Sequence of chain 1.D:
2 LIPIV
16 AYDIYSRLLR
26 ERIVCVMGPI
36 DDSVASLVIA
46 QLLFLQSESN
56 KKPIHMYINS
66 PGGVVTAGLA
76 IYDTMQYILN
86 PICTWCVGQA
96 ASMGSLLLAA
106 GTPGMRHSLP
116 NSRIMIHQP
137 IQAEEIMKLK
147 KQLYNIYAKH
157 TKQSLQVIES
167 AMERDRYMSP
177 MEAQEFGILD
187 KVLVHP

Sequence of chain 1.E:
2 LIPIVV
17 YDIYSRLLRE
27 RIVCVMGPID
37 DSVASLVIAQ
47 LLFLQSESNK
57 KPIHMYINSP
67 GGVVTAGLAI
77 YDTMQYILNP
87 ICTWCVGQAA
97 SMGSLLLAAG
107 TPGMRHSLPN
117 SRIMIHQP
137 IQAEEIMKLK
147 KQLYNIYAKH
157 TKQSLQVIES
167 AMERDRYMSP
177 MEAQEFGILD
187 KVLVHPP

Binding-site contacts:
Ligand atom C39 contacts residue PHE49 of chain 1.D at 3.5 Å (hydrophobic).
Ligand atom C26 contacts residue ILE44 of chain 1.D at 3.8 Å (hydrophobic).
Ligand atom C37 contacts residue LEU48 of chain 1.D at 3.9 Å (hydrophobic).
Ligand atom BR1 contacts residue LEU23 of chain 1.E at 4.0 Å.
Ligand atom C38 contacts residue PHE49 of chain 1.D at 3.5 Å (hydrophobic).
Ligand atom C37 contacts residue PHE49 of chain 1.D at 3.6 Å (hydrophobic).
Ligand atom C36 contacts residue LEU48 of chain 1.D at 3.3 Å (hydrophobic).
Ligand atom C35 contacts residue SER52 of chain 1.D at 3.1 Å.
Ligand atom C25 contacts residue LEU48 of chain 1.D at 3.6 Å (hydrophobic).
Ligand atom C41 contacts residue LEU48 of chain 1.D at 3.9 Å (hydrophobic).
Ligand atom C22 contacts residue LEU48 of chain 1.D at 3.5 Å (hydrophobic).
Ligand atom C36 contacts residue SER52 of chain 1.D at 3.6 Å.
Ligand atom C27 contacts residue LEU48 of chain 1.D at 3.6 Å (hydrophobic).
Ligand atom C24 contacts residue TYR82 of chain 1.D at 3.8 Å (hydrophobic).
Ligand atom C29 contacts residue ILE28 of chain 1.E at 3.7 Å (hydrophobic).
Ligand atom C36 contacts residue PHE49 of chain 1.D at 3.8 Å (hydrophobic).
Ligand atom BR1 contacts residue ARG22 of chain 1.E at 3.6 Å.
Ligand atom C35 contacts residue LEU48 of chain 1.D at 3.4 Å (hydrophobic).
Ligand atom C37 contacts residue SER52 of chain 1.D at 3.2 Å.
Ligand atom C42 contacts residue PHE49 of chain 1.D at 3.7 Å (hydrophobic).
Ligand atom C11 contacts residue GLN51 of chain 1.D at 2.8 Å.
Ligand atom N34 contacts residue GLU26 of chain 1.E at 3.3 Å.
Ligand atom C42 contacts residue LEU48 of chain 1.D at 3.4 Å (hydrophobic).
Ligand atom C38 contacts residue ARG22 of chain 1.E at 3.9 Å.
Ligand atom BR1 contacts residue PHE49 of chain 1.D at 3.6 Å.
Ligand atom C23 contacts residue LEU48 of chain 1.D at 3.7 Å (hydrophobic).
Ligand atom O32 contacts residue TYR82 of chain 1.D at 3.3 Å (h-bond).
Ligand atom C25 contacts residue THR79 of chain 1.D at 3.8 Å.
Ligand atom C10 contacts residue GLN51 of chain 1.D at 3.9 Å.
Ligand atom C30 contacts residue TRP90 of chain 1.E at 4.0 Å (hydrophobic).
Ligand atom C41 contacts residue PHE49 of chain 1.D at 3.6 Å (hydrophobic).
Ligand atom BR1 contacts residue ILE19 of chain 1.E at 3.5 Å.
Ligand atom C21 contacts residue TRP90 of chain 1.E at 3.9 Å (hydrophobic).
Ligand atom C4 contacts residue GLU26 of chain 1.E at 3.6 Å.
Ligand atom C26 contacts residue LEU48 of chain 1.D at 3.7 Å (hydrophobic).
Ligand atom O32 contacts residue TRP90 of chain 1.E at 3.8 Å.
Ligand atom C20 contacts residue TRP90 of chain 1.E at 3.5 Å (hydrophobic).
Ligand atom C23 contacts residue TYR82 of chain 1.D at 4.0 Å (hydrophobic).
Ligand atom C5 contacts residue GLU26 of chain 1.E at 3.9 Å.
Ligand atom C24 contacts residue LEU48 of chain 1.D at 3.8 Å (hydrophobic).

The small molecule below binds the protein below.
Small molecule (SMILES): CC[C@H](C)[C@H]1C(=O)N(Cc2cccc3ccccc23)C[C@@H]2N(C(=O)NCc3ccc(Br)cc3)CCC(=O)N12